Binding-site contacts:
Ligand atom N2 contacts residue TYR54 of chain 6.A at 3.7 Å.
Ligand atom C9 contacts residue TYR54 of chain 6.A at 3.5 Å (hydrophobic).
Ligand atom O7 contacts residue ASN71 of chain 8.A at 3.6 Å.
Ligand atom C3 contacts residue GLU22 of chain 8.A at 4.3 Å.
Ligand atom C6 contacts residue LEU73 of chain 8.A at 3.9 Å (hydrophobic).
Ligand atom C6 contacts residue LEU72 of chain 8.A at 3.9 Å (hydrophobic).
Ligand atom C5 contacts residue LEU72 of chain 8.A at 4.2 Å (hydrophobic).
Ligand atom C6 contacts residue GLU74 of chain 8.A at 3.8 Å.
Ligand atom O7 contacts residue LEU73 of chain 8.A at 2.7 Å (h-bond).
Ligand atom C9 contacts residue GLU74 of chain 8.A at 3.7 Å.
Ligand atom N10 contacts residue ILE5 of chain 6.A at 4.3 Å.
Ligand atom N8 contacts residue GLU74 of chain 8.A at 3.0 Å (salt-bridge).
Ligand atom O7 contacts residue TYR54 of chain 6.A at 3.8 Å.
Ligand atom C1 contacts residue TYR54 of chain 6.A at 4.0 Å (hydrophobic).
Ligand atom C3 contacts residue LYS100 of chain 8.A at 4.3 Å.
Ligand atom C12 contacts residue TYR54 of chain 6.A at 3.5 Å (hydrophobic).
Ligand atom O7 contacts residue LEU72 of chain 8.A at 3.0 Å.
Ligand atom N10 contacts residue TYR54 of chain 6.A at 4.0 Å.
Ligand atom N10 contacts residue GLU74 of chain 8.A at 3.0 Å (salt-bridge).
Ligand atom N8 contacts residue TYR54 of chain 6.A at 3.8 Å.
Ligand atom O7 contacts residue GLU74 of chain 8.A at 3.6 Å.
Ligand atom N8 contacts residue LEU73 of chain 8.A at 4.3 Å.
Ligand atom N11 contacts residue HIS53 of chain 6.A at 4.3 Å.
Ligand atom N4 contacts residue ALA18 of chain 8.A at 4.1 Å.
Ligand atom C3 contacts residue ALA18 of chain 8.A at 4.0 Å (hydrophobic).
Ligand atom C9 contacts residue THR51 of chain 6.A at 4.0 Å.
Ligand atom C3 contacts residue TYR54 of chain 6.A at 4.1 Å (hydrophobic).
Ligand atom C9 contacts residue VAL52 of chain 6.A at 3.9 Å (hydrophobic).
Ligand atom N10 contacts residue VAL52 of chain 6.A at 2.8 Å (h-bond).
Ligand atom C5 contacts residue TYR54 of chain 6.A at 3.2 Å (hydrophobic).
Ligand atom C1 contacts residue HIS53 of chain 6.A at 3.2 Å.
Ligand atom N11 contacts residue TYR54 of chain 6.A at 3.6 Å.
Ligand atom N11 contacts residue VAL52 of chain 6.A at 4.0 Å.
Ligand atom N10 contacts residue THR51 of chain 6.A at 3.3 Å.
Ligand atom N4 contacts residue ASN71 of chain 8.A at 4.2 Å.
Ligand atom C5 contacts residue LYS100 of chain 8.A at 4.4 Å.
Ligand atom N8 contacts residue LEU72 of chain 8.A at 4.2 Å.
Ligand atom N4 contacts residue TYR54 of chain 6.A at 3.6 Å.
Ligand atom C6 contacts residue TYR54 of chain 6.A at 3.4 Å (hydrophobic).
Ligand atom N4 contacts residue LYS100 of chain 8.A at 3.6 Å (salt-bridge).

Sequence of chain 8.A:
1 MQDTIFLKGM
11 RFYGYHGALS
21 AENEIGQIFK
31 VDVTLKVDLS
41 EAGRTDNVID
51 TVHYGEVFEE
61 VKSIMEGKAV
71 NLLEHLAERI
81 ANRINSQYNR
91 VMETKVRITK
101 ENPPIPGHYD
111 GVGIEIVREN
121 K

Sequence of chain 6.A:
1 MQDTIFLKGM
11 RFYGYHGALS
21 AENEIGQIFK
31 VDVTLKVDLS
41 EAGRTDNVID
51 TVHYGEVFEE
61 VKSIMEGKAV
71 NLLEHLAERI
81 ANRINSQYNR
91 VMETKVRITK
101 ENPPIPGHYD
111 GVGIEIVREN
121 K

This small molecule binds to this protein.
Small molecule (SMILES): Cn1cnc2c(O)nc(N)nc21